Sequence of chain 1.A:
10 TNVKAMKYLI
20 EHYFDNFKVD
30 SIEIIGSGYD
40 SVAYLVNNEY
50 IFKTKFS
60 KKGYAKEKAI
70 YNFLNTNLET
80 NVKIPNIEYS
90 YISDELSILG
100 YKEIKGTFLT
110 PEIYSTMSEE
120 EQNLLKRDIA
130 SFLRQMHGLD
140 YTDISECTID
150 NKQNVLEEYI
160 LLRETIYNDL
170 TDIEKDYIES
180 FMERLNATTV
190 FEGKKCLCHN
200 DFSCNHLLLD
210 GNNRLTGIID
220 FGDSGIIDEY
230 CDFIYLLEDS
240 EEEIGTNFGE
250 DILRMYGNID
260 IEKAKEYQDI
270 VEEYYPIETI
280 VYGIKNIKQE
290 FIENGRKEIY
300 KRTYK

Binding-site contacts:
Ligand atom O11 contacts residue ASP200 of chain 1.A at 3.3 Å (salt-bridge).
Ligand atom C6 contacts residue GLU241 of chain 1.A at 3.2 Å.
Ligand atom C1 contacts residue TYR274 of chain 1.A at 3.8 Å (hydrophobic).
Ligand atom C11 contacts residue GLU241 of chain 1.A at 3.4 Å.
Ligand atom C7 contacts residue SER202 of chain 1.A at 3.7 Å.
Ligand atom C11 contacts residue GLU237 of chain 1.A at 3.7 Å.
Ligand atom C12 contacts residue GLU241 of chain 1.A at 3.7 Å.
Ligand atom N3 contacts residue ASP200 of chain 1.A at 2.6 Å (salt-bridge).
Ligand atom C12 contacts residue SER202 of chain 1.A at 3.6 Å.
Ligand atom C14 contacts residue ASP200 of chain 1.A at 3.6 Å.
Ligand atom O5 contacts residue TYR274 of chain 1.A at 3.4 Å (h-bond).
Ligand atom O13 contacts residue ASP200 of chain 1.A at 2.9 Å (salt-bridge).
Ligand atom O6 contacts residue GLU237 of chain 1.A at 2.8 Å (salt-bridge).
Ligand atom O14 contacts residue ASP222 of chain 1.A at 3.2 Å (salt-bridge).
Ligand atom C3 contacts residue GLU237 of chain 1.A at 3.5 Å.
Ligand atom N4 contacts residue ASP200 of chain 1.A at 3.1 Å (salt-bridge).
Ligand atom C10 contacts residue GLU241 of chain 1.A at 3.5 Å.
Ligand atom O6 contacts residue GLU271 of chain 1.A at 3.5 Å (salt-bridge).
Ligand atom C7 contacts residue ASP200 of chain 1.A at 3.4 Å.
Ligand atom N3 contacts residue SER202 of chain 1.A at 2.8 Å (h-bond).
Ligand atom C3 contacts residue GLU271 of chain 1.A at 3.5 Å.
Ligand atom O9 contacts residue GLU237 of chain 1.A at 3.4 Å (salt-bridge).
Ligand atom O10 contacts residue TYR274 of chain 1.A at 3.8 Å.
Ligand atom O13 contacts residue GNP1 of chain 1.E at 2.9 Å (h-bond).
Ligand atom C15 contacts residue ASP222 of chain 1.A at 3.5 Å.
Ligand atom N4 contacts residue ASP222 of chain 1.A at 2.5 Å (salt-bridge).
Ligand atom N2 contacts residue GLU242 of chain 1.A at 3.0 Å (salt-bridge).
Ligand atom N2 contacts residue GLU237 of chain 1.A at 2.8 Å (salt-bridge).
Ligand atom C12 contacts residue GLU242 of chain 1.A at 3.5 Å.
Ligand atom O15 contacts residue TYR274 of chain 1.A at 3.4 Å.
Ligand atom O7 contacts residue GLU271 of chain 1.A at 2.5 Å (salt-bridge).
Ligand atom C5 contacts residue GLU241 of chain 1.A at 3.8 Å.
Ligand atom C2 contacts residue GLU237 of chain 1.A at 3.7 Å.
Ligand atom C11 contacts residue TYR234 of chain 1.A at 3.7 Å (hydrophobic).
Ligand atom N2 contacts residue GLU241 of chain 1.A at 2.6 Å (salt-bridge).
Ligand atom O15 contacts residue GLU277 of chain 1.A at 2.7 Å (salt-bridge).
Ligand atom C15 contacts residue ASP200 of chain 1.A at 3.2 Å.
Ligand atom C11 contacts residue GLU242 of chain 1.A at 3.6 Å.
Ligand atom N1 contacts residue GLU241 of chain 1.A at 2.7 Å (salt-bridge).
Ligand atom C18 contacts residue GLU277 of chain 1.A at 2.8 Å.

The protein below binds the small molecule below.
Small molecule (SMILES): NC[C@H]1O[C@H](O[C@H]2[C@H](O)[C@@H](O[C@H]3O[C@H](CO)[C@@H](O)[C@H](N)[C@H]3O)[C@H](N)C[C@@H]2N)[C@H](O)[C@@H](O)[C@@H]1O